Sequence of chain 1.E:
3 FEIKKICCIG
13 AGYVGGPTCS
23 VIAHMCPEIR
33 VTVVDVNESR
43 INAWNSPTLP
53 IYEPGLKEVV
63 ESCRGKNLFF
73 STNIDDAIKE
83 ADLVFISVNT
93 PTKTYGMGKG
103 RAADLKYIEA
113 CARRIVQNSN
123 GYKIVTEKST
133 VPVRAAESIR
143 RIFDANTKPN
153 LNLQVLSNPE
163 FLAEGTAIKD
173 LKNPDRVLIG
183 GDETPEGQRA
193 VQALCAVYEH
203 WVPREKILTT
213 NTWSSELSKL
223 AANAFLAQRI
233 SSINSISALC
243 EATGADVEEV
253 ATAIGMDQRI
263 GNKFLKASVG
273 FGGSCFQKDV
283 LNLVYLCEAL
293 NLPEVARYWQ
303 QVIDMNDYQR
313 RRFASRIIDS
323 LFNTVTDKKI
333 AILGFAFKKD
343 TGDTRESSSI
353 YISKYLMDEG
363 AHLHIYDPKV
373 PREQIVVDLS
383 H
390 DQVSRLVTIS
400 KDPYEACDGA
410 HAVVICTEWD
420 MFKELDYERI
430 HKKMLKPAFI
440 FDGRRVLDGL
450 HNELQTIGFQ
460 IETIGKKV

This protein binds this small molecule.
Small molecule (SMILES): O=c1ccn([C@@H]2O[C@H](CO[P](=O)(O)O[P](=O)(O)O[C@H]3O[C@H](CO)[C@@H](O)[C@H](O)[C@H]3O)[C@@H](O)[C@H]2O)c(=O)[nH]1

Binding-site contacts:
Ligand atom N3 contacts residue LYS268 of chain 1.E at 2.8 Å (salt-bridge).
Ligand atom O2A contacts residue PHE278 of chain 1.E at 3.2 Å.
Ligand atom N1 contacts residue ILE232 of chain 1.E at 3.5 Å.
Ligand atom O3' contacts residue PHE163 of chain 1.E at 2.6 Å (h-bond).
Ligand atom O4 contacts residue LYS268 of chain 1.E at 3.0 Å (salt-bridge).
Ligand atom O2' contacts residue ARG261 of chain 1.F at 2.9 Å (salt-bridge).
Ligand atom O6' contacts residue LYS221 of chain 1.E at 3.0 Å (salt-bridge).
Ligand atom O4' contacts residue PHE163 of chain 1.E at 3.0 Å.
Ligand atom O2A contacts residue PHE266 of chain 1.E at 3.3 Å.
Ligand atom O6' contacts residue CYS277 of chain 1.E at 3.2 Å.
Ligand atom O3A contacts residue LYS340 of chain 1.E at 3.4 Å (salt-bridge).
Ligand atom O3' contacts residue ARG261 of chain 1.F at 3.0 Å (salt-bridge).
Ligand atom O2 contacts residue SER270 of chain 1.E at 2.8 Å (h-bond).
Ligand atom O4' contacts residue NAI1 of chain 1.Z at 3.5 Å.
Ligand atom O3C contacts residue GLY274 of chain 1.E at 2.9 Å (h-bond).
Ligand atom O4C contacts residue PHE273 of chain 1.E at 3.2 Å.
Ligand atom O6' contacts residue ASN225 of chain 1.E at 3.0 Å (h-bond).
Ligand atom O2B contacts residue GLU166 of chain 1.E at 3.0 Å (salt-bridge).
Ligand atom C4' contacts residue LYS221 of chain 1.E at 3.2 Å.
Ligand atom O2B contacts residue PHE339 of chain 1.E at 3.4 Å.
Ligand atom O3C contacts residue PHE339 of chain 1.E at 2.7 Å (h-bond).
Ligand atom O4' contacts residue LYS221 of chain 1.E at 2.8 Å (salt-bridge).
Ligand atom O2C contacts residue PHE339 of chain 1.E at 3.4 Å (h-bond).
Ligand atom O2C contacts residue ARG443 of chain 1.E at 3.0 Å (salt-bridge).
Ligand atom C6 contacts residue ILE232 of chain 1.E at 3.5 Å (hydrophobic).
Ligand atom C5' contacts residue LEU164 of chain 1.E at 3.3 Å (hydrophobic).
Ligand atom C6' contacts residue CYS277 of chain 1.E at 3.5 Å (hydrophobic).
Ligand atom C4' contacts residue LEU164 of chain 1.E at 3.1 Å (hydrophobic).
Ligand atom O4' contacts residue GLU162 of chain 1.E at 3.5 Å (salt-bridge).
Ligand atom C3C contacts residue PHE339 of chain 1.E at 3.5 Å (hydrophobic).
Ligand atom C4C contacts residue GLY274 of chain 1.E at 3.3 Å.
Ligand atom O2 contacts residue ARG443 of chain 1.E at 3.4 Å (salt-bridge).
Ligand atom C1' contacts residue PHE278 of chain 1.E at 3.4 Å (hydrophobic).
Ligand atom O4C contacts residue ILE232 of chain 1.E at 3.2 Å.
Ligand atom C3' contacts residue LEU164 of chain 1.E at 3.1 Å (hydrophobic).
Ligand atom O4' contacts residue LEU164 of chain 1.E at 2.6 Å (h-bond).
Ligand atom O1A contacts residue LYS340 of chain 1.E at 2.9 Å (salt-bridge).
Ligand atom C6' contacts residue NAI1 of chain 1.Z at 3.0 Å.
Ligand atom O4 contacts residue PHE266 of chain 1.E at 3.4 Å.
Ligand atom C3' contacts residue PHE163 of chain 1.E at 3.3 Å (hydrophobic).

Sequence of chain 1.F:
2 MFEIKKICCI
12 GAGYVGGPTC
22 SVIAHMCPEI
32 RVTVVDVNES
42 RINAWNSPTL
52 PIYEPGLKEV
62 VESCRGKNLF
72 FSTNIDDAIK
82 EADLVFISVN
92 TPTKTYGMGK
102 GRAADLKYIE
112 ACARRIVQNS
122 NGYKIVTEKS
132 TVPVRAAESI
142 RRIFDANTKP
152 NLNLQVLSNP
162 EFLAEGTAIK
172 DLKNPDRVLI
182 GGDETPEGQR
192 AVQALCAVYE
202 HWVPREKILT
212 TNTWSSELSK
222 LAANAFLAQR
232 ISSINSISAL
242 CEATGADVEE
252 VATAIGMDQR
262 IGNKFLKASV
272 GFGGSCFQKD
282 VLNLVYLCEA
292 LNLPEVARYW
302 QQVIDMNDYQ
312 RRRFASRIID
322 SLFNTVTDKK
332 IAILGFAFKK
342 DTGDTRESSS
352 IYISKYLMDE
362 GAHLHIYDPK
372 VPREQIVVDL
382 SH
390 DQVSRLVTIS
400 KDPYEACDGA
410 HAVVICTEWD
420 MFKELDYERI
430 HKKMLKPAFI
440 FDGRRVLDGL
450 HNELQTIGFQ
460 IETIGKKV